Sequence of chain 1.A:
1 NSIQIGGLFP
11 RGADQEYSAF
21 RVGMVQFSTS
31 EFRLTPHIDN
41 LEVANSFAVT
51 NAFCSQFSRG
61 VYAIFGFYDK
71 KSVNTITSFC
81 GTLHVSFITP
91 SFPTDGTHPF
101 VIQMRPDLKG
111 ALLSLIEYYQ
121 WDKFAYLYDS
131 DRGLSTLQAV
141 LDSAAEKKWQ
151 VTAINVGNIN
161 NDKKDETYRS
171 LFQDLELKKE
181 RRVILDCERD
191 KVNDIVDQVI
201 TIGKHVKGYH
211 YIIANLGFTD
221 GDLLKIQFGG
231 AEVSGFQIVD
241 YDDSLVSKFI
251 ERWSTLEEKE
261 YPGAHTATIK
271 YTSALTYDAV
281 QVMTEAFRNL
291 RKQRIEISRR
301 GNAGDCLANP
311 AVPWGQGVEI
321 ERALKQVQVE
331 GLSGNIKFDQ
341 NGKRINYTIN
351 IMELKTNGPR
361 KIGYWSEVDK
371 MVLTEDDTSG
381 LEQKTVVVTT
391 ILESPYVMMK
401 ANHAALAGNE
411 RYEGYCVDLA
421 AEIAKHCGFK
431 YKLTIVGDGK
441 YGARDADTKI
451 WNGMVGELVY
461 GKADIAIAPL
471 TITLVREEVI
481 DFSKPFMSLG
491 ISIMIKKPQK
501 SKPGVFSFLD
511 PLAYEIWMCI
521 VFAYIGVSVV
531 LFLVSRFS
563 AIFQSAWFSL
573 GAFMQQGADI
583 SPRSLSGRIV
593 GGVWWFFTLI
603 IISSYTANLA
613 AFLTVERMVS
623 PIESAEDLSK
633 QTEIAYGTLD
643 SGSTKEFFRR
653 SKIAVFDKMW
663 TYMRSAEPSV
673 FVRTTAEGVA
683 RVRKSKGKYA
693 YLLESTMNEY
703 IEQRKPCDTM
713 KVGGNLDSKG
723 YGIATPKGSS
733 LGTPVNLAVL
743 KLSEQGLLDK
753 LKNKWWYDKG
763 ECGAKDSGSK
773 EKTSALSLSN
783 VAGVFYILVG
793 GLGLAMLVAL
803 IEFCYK

Binding-site contacts:
Ligand atom OAA contacts residue ARG476 of chain 1.A at 2.6 Å (salt-bridge).
Ligand atom CAZ contacts residue TYR723 of chain 1.A at 3.3 Å (hydrophobic).
Ligand atom OAC contacts residue SER645 of chain 1.A at 3.6 Å.
Ligand atom FAF contacts residue GLU696 of chain 1.A at 3.8 Å.
Ligand atom CAT contacts residue THR471 of chain 1.A at 3.3 Å.
Ligand atom FAF contacts residue THR698 of chain 1.A at 3.7 Å.
Ligand atom OAQ contacts residue THR677 of chain 1.A at 3.2 Å (h-bond).
Ligand atom CAJ contacts residue TYR441 of chain 1.A at 3.2 Å (hydrophobic).
Ligand atom FAH contacts residue MET699 of chain 1.A at 3.6 Å.
Ligand atom OAB contacts residue ARG476 of chain 1.A at 3.1 Å (salt-bridge).
Ligand atom CAL contacts residue MET699 of chain 1.A at 3.8 Å (hydrophobic).
Ligand atom FAH contacts residue GLU393 of chain 1.A at 2.4 Å.
Ligand atom CAS contacts residue GLU393 of chain 1.A at 3.6 Å.
Ligand atom NAX contacts residue GLU696 of chain 1.A at 3.7 Å.
Ligand atom FAF contacts residue TYR723 of chain 1.A at 3.1 Å.
Ligand atom OAC contacts residue GLY644 of chain 1.A at 3.7 Å.
Ligand atom CAS contacts residue TYR723 of chain 1.A at 3.5 Å (hydrophobic).
Ligand atom CAM contacts residue GLU696 of chain 1.A at 3.2 Å.
Ligand atom CAI contacts residue GLU696 of chain 1.A at 3.4 Å.
Ligand atom CAV contacts residue TYR441 of chain 1.A at 3.6 Å (hydrophobic).
Ligand atom FAG contacts residue TYR441 of chain 1.A at 3.6 Å.
Ligand atom FAG contacts residue TYR396 of chain 1.A at 3.5 Å.
Ligand atom CAK contacts residue MET699 of chain 1.A at 3.7 Å (hydrophobic).
Ligand atom CAZ contacts residue GLU393 of chain 1.A at 3.4 Å.
Ligand atom OAE contacts residue SER645 of chain 1.A at 2.8 Å (h-bond).
Ligand atom OAE contacts residue GLY644 of chain 1.A at 3.9 Å.
Ligand atom OAA contacts residue THR471 of chain 1.A at 3.0 Å (h-bond).
Ligand atom FAG contacts residue GLU393 of chain 1.A at 3.7 Å.
Ligand atom NAP contacts residue PRO469 of chain 1.A at 3.7 Å.
Ligand atom CAR contacts residue GLU696 of chain 1.A at 3.4 Å.
Ligand atom CAJ contacts residue TYR723 of chain 1.A at 3.1 Å (hydrophobic).
Ligand atom CAN contacts residue GLU393 of chain 1.A at 3.4 Å.
Ligand atom CAL contacts residue THR677 of chain 1.A at 3.9 Å.
Ligand atom NAP contacts residue TYR441 of chain 1.A at 3.3 Å.
Ligand atom FAG contacts residue PRO469 of chain 1.A at 3.9 Å.
Ligand atom OAD contacts residue SER645 of chain 1.A at 3.8 Å.
Ligand atom CAT contacts residue TYR441 of chain 1.A at 3.8 Å (hydrophobic).
Ligand atom NAP contacts residue THR471 of chain 1.A at 3.2 Å (h-bond).
Ligand atom FAG contacts residue TYR723 of chain 1.A at 3.0 Å.
Ligand atom PBA contacts residue SER645 of chain 1.A at 3.8 Å.

The small molecule below binds the protein below.
Small molecule (SMILES): O=c1[nH]c2cc(C(F)(F)F)c(N3CCOCC3)cc2n(CP(=O)(O)O)c1=O